This small molecule binds to this protein.
Small molecule (SMILES): CC(=O)N[C@@H]1[C@@H](O)[C@H](O)[C@@H](CO)O[C@H]1O

Sequence of chain 1.C:
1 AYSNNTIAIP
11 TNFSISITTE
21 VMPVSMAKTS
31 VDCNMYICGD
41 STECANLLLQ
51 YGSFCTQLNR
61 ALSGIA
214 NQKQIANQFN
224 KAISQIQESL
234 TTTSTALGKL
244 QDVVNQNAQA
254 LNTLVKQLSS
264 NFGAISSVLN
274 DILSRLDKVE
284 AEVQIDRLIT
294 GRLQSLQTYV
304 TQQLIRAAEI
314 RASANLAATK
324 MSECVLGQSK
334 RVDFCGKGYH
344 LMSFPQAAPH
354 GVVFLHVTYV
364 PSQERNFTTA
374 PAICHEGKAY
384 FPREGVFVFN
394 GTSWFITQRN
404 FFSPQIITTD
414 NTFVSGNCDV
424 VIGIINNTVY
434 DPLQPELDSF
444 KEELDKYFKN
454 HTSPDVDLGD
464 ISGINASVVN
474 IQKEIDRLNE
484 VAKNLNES

Binding-site contacts:
Ligand atom N2 contacts residue ASN468 of chain 1.C at 3.7 Å.
Ligand atom C2 contacts residue ASN468 of chain 1.C at 2.5 Å.
Ligand atom C1 contacts residue ASN468 of chain 1.C at 1.4 Å.
Ligand atom C6 contacts residue ASN468 of chain 1.C at 3.5 Å.
Ligand atom C5 contacts residue ASN468 of chain 1.C at 3.4 Å.
Ligand atom C6 contacts residue ILE467 of chain 1.C at 4.4 Å (hydrophobic).
Ligand atom O5 contacts residue ASN468 of chain 1.C at 2.6 Å (h-bond).
Ligand atom C3 contacts residue ASN468 of chain 1.C at 3.2 Å.
Ligand atom C4 contacts residue ASN468 of chain 1.C at 3.4 Å.
Ligand atom O3 contacts residue ASN468 of chain 1.C at 3.5 Å (h-bond).